Sequence of chain 2.A:
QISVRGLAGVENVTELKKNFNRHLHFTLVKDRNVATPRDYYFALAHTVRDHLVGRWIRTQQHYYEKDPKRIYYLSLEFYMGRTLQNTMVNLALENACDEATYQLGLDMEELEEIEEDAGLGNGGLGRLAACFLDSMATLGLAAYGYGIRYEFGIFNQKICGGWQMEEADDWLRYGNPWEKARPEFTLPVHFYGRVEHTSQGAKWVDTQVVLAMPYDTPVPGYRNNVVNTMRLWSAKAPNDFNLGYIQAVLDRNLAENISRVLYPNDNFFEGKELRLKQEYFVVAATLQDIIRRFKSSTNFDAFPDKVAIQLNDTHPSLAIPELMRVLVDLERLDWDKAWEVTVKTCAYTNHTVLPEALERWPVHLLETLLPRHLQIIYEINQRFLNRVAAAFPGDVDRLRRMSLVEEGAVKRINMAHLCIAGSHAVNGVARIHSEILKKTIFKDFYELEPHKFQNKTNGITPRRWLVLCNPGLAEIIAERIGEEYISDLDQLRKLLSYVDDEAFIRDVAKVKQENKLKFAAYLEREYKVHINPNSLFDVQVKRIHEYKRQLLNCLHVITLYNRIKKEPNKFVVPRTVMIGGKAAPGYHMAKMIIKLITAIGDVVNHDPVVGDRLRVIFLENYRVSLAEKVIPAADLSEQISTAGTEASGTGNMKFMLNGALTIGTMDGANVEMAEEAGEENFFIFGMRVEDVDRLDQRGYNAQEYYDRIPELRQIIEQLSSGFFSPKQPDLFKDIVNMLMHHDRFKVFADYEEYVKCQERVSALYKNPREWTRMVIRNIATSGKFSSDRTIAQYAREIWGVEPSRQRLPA

A small-molecule ligand and the protein it binds are described below.
Small molecule (SMILES): O=c1[nH]cnc2c1ncn2[C@@H]1O[C@H](COP(=O)(O)O)[C@@H](O)[C@H]1O

Sequence of chain 1.A:
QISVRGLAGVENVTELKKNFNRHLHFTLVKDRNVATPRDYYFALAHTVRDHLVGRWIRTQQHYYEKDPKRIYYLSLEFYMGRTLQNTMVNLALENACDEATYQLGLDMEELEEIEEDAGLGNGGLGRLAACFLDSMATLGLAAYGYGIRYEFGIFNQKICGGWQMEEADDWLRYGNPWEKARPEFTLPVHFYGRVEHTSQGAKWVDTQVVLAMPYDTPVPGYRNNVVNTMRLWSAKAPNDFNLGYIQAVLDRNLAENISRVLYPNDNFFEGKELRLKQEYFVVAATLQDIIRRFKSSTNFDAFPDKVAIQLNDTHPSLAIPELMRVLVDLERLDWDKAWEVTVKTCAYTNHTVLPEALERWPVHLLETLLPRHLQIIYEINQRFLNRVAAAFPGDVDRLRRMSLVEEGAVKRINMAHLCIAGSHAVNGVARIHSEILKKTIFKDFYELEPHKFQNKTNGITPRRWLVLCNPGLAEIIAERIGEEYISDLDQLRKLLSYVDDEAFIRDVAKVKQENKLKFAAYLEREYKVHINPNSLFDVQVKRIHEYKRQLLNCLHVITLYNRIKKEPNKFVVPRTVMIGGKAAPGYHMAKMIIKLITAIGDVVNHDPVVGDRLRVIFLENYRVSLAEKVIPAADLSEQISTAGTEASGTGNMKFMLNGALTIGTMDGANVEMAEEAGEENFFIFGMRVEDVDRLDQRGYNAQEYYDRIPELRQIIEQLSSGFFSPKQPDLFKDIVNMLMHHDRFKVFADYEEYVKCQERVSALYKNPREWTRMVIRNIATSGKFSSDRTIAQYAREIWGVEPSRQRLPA

Binding-site contacts:
Ligand atom O3P contacts residue ARG310 of chain 2.A at 2.8 Å (salt-bridge).
Ligand atom O2P contacts residue ARG310 of chain 2.A at 3.5 Å (salt-bridge).
Ligand atom P contacts residue ARG310 of chain 2.A at 3.6 Å.
Ligand atom O1P contacts residue ARG311 of chain 2.A at 2.9 Å (salt-bridge).
Ligand atom O2P contacts residue ARG243 of chain 2.A at 4.3 Å.
Ligand atom O2' contacts residue ASP43 of chain 1.A at 3.7 Å.
Ligand atom O3' contacts residue VAL46 of chain 1.A at 4.5 Å.
Ligand atom C2' contacts residue VAL46 of chain 1.A at 3.9 Å (hydrophobic).
Ligand atom N7 contacts residue VAL46 of chain 1.A at 4.4 Å.
Ligand atom N7 contacts residue TYR76 of chain 2.A at 3.7 Å.
Ligand atom C6 contacts residue TYR76 of chain 2.A at 3.6 Å (hydrophobic).
Ligand atom O2' contacts residue GLN73 of chain 2.A at 3.8 Å.
Ligand atom C1' contacts residue TYR76 of chain 2.A at 3.8 Å (hydrophobic).
Ligand atom O2' contacts residue GLN72 of chain 2.A at 4.3 Å.
Ligand atom O2P contacts residue ARG311 of chain 2.A at 2.8 Å (salt-bridge).
Ligand atom C3' contacts residue VAL46 of chain 1.A at 4.0 Å (hydrophobic).
Ligand atom C4 contacts residue VAL46 of chain 1.A at 4.0 Å (hydrophobic).
Ligand atom C2 contacts residue ASN45 of chain 1.A at 4.2 Å.
Ligand atom C5 contacts residue TYR76 of chain 2.A at 3.6 Å (hydrophobic).
Ligand atom N3 contacts residue TYR76 of chain 2.A at 3.7 Å.
Ligand atom C8 contacts residue VAL46 of chain 1.A at 4.4 Å (hydrophobic).
Ligand atom C5' contacts residue GLN72 of chain 2.A at 4.0 Å.
Ligand atom P contacts residue ARG311 of chain 2.A at 3.7 Å.
Ligand atom C2 contacts residue TYR76 of chain 2.A at 3.9 Å (hydrophobic).
Ligand atom C4 contacts residue TYR76 of chain 2.A at 3.6 Å (hydrophobic).
Ligand atom O4' contacts residue TYR76 of chain 2.A at 3.8 Å.
Ligand atom O4' contacts residue GLN72 of chain 2.A at 4.2 Å.
Ligand atom C2' contacts residue ASP43 of chain 1.A at 4.3 Å.
Ligand atom C8 contacts residue TYR76 of chain 2.A at 3.8 Å (hydrophobic).
Ligand atom N3 contacts residue VAL46 of chain 1.A at 4.3 Å.
Ligand atom N1 contacts residue TYR76 of chain 2.A at 4.0 Å.
Ligand atom C5 contacts residue VAL46 of chain 1.A at 4.2 Å (hydrophobic).
Ligand atom N9 contacts residue TYR76 of chain 2.A at 3.8 Å.
Ligand atom O1P contacts residue ARG310 of chain 2.A at 4.0 Å.
Ligand atom N9 contacts residue VAL46 of chain 1.A at 4.1 Å.
Ligand atom O6 contacts residue TYR76 of chain 2.A at 3.7 Å.